The protein below binds the small molecule below.
Small molecule (SMILES): COCCCOc1cc(C(=O)N(C[C@@H]2CNC[C@H]2NS(=O)(=O)Cc2ccccc2)C(C)C)ccc1OC

Sequence of chain 2.B:
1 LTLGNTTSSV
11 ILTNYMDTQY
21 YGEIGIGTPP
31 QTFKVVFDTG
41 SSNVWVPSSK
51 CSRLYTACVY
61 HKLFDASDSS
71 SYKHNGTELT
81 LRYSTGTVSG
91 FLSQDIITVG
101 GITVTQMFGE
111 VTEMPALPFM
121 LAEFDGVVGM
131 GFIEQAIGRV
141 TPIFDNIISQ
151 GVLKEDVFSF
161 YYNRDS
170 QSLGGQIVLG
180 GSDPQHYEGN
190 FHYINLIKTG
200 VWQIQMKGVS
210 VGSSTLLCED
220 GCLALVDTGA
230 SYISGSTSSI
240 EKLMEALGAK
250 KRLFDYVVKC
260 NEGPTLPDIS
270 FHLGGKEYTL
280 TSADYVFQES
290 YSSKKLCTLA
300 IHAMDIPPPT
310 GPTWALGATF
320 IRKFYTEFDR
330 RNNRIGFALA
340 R

Binding-site contacts:
Ligand atom C17 contacts residue GLY228 of chain 2.B at 3.3 Å.
Ligand atom O37 contacts residue SER84 of chain 2.B at 3.2 Å (h-bond).
Ligand atom C28 contacts residue ILE305 of chain 2.B at 3.7 Å (hydrophobic).
Ligand atom C17 contacts residue ASP226 of chain 2.B at 3.5 Å.
Ligand atom O37 contacts residue TYR83 of chain 2.B at 3.6 Å.
Ligand atom C31 contacts residue THR18 of chain 2.B at 3.5 Å.
Ligand atom O36 contacts residue SER84 of chain 2.B at 3.6 Å (h-bond).
Ligand atom C18 contacts residue ASP38 of chain 2.B at 3.2 Å.
Ligand atom C30 contacts residue LEU121 of chain 2.B at 3.6 Å (hydrophobic).
Ligand atom C17 contacts residue ASP38 of chain 2.B at 3.4 Å.
Ligand atom O23 contacts residue TYR20 of chain 2.B at 3.1 Å (h-bond).
Ligand atom O23 contacts residue GLN19 of chain 2.B at 3.5 Å.
Ligand atom C33 contacts residue GLY40 of chain 2.B at 3.6 Å.
Ligand atom N10 contacts residue ASP38 of chain 2.B at 2.8 Å (salt-bridge).
Ligand atom C18 contacts residue GLY40 of chain 2.B at 3.4 Å.
Ligand atom C3 contacts residue TYR83 of chain 2.B at 3.7 Å (hydrophobic).
Ligand atom C31 contacts residue THR227 of chain 2.B at 3.5 Å.
Ligand atom C1 contacts residue THR85 of chain 2.B at 3.4 Å.
Ligand atom C27 contacts residue VAL127 of chain 2.B at 3.6 Å (hydrophobic).
Ligand atom C9 contacts residue DMS1 of chain 2.I at 3.7 Å.
Ligand atom O21 contacts residue DMS1 of chain 2.I at 3.5 Å.
Ligand atom C30 contacts residue DMS1 of chain 2.I at 3.7 Å.
Ligand atom C25 contacts residue GLY228 of chain 2.B at 3.3 Å.
Ligand atom C24 contacts residue THR18 of chain 2.B at 3.3 Å.
Ligand atom O12 contacts residue THR85 of chain 2.B at 2.7 Å (h-bond).
Ligand atom O21 contacts residue PHE124 of chain 2.B at 3.6 Å.
Ligand atom O12 contacts residue DMS1 of chain 2.H at 3.1 Å (h-bond).
Ligand atom C8 contacts residue GLY228 of chain 2.B at 3.7 Å.
Ligand atom N10 contacts residue ASP226 of chain 2.B at 2.8 Å (salt-bridge).
Ligand atom C25 contacts residue VAL36 of chain 2.B at 3.7 Å (hydrophobic).
Ligand atom C33 contacts residue LEU224 of chain 2.B at 3.7 Å (hydrophobic).
Ligand atom O23 contacts residue THR18 of chain 2.B at 3.5 Å (h-bond).
Ligand atom C30 contacts residue PRO118 of chain 2.B at 3.6 Å (hydrophobic).
Ligand atom O19 contacts residue GLN19 of chain 2.B at 3.6 Å.
Ligand atom O36 contacts residue THR85 of chain 2.B at 3.4 Å (h-bond).
Ligand atom O19 contacts residue DMS1 of chain 2.I at 3.3 Å.
Ligand atom C34 contacts residue THR309 of chain 2.B at 3.6 Å.
Ligand atom C13 contacts residue PHE124 of chain 2.B at 3.7 Å (hydrophobic).
Ligand atom C31 contacts residue ALA229 of chain 2.B at 3.4 Å (hydrophobic).
Ligand atom C24 contacts residue SER230 of chain 2.B at 3.4 Å.